Sequence of chain 1.B:
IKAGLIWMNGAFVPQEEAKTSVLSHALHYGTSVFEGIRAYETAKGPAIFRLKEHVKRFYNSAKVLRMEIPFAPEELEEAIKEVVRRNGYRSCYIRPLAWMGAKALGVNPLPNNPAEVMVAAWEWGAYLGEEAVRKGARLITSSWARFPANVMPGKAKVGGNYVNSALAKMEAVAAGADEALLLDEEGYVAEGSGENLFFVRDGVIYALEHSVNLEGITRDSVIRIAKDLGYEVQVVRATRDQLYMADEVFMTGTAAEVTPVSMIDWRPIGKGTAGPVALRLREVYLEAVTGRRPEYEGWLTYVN

A small-molecule ligand and the protein it binds are described below.
Small molecule (SMILES): NCC1(CC(=O)O)CCCCC1

Binding-site contacts:
Ligand atom C1R contacts residue PLP1 of chain 2.H at 4.4 Å.
Ligand atom C contacts residue GLY196 of chain 2.B at 3.7 Å.
Ligand atom C5R contacts residue VAL109 of chain 1.B at 3.3 Å (hydrophobic).
Ligand atom C3 contacts residue GLY196 of chain 2.B at 3.0 Å.
Ligand atom N1 contacts residue GLU197 of chain 2.B at 3.5 Å (salt-bridge).
Ligand atom C contacts residue THR256 of chain 2.B at 3.5 Å.
Ligand atom C4R contacts residue TYR31 of chain 1.B at 3.9 Å (hydrophobic).
Ligand atom OA contacts residue ALA257 of chain 2.B at 3.3 Å (h-bond).
Ligand atom C contacts residue GLY255 of chain 2.B at 3.9 Å.
Ligand atom OA contacts residue GLY196 of chain 2.B at 3.5 Å (h-bond).
Ligand atom OA contacts residue ALA258 of chain 2.B at 3.2 Å (h-bond).
Ligand atom C4R contacts residue ARG97 of chain 2.B at 4.3 Å.
Ligand atom C2 contacts residue GLY196 of chain 2.B at 3.7 Å.
Ligand atom C2R contacts residue TYR95 of chain 2.B at 3.9 Å (hydrophobic).
Ligand atom C contacts residue ALA257 of chain 2.B at 3.3 Å (hydrophobic).
Ligand atom C6R contacts residue PLP1 of chain 2.H at 3.8 Å.
Ligand atom C3R contacts residue TYR95 of chain 2.B at 4.0 Å (hydrophobic).
Ligand atom C contacts residue ALA258 of chain 2.B at 4.1 Å (hydrophobic).
Ligand atom OA contacts residue GLY255 of chain 2.B at 3.4 Å.
Ligand atom C2 contacts residue ALA257 of chain 2.B at 4.4 Å (hydrophobic).
Ligand atom C1R contacts residue GLY196 of chain 2.B at 3.8 Å.
Ligand atom N1 contacts residue GLY196 of chain 2.B at 3.6 Å.
Ligand atom C3 contacts residue PLP1 of chain 2.H at 4.0 Å.
Ligand atom OB contacts residue GLY255 of chain 2.B at 3.7 Å.
Ligand atom OB contacts residue ALA258 of chain 2.B at 4.2 Å.
Ligand atom C3R contacts residue TYR31 of chain 1.B at 3.9 Å (hydrophobic).
Ligand atom C4R contacts residue PHE36 of chain 2.B at 3.8 Å (hydrophobic).
Ligand atom OB contacts residue PLP1 of chain 2.H at 4.1 Å.
Ligand atom OA contacts residue THR256 of chain 2.B at 3.6 Å.
Ligand atom OB contacts residue ALA257 of chain 2.B at 2.5 Å (h-bond).
Ligand atom C6R contacts residue GLY196 of chain 2.B at 3.5 Å.
Ligand atom C5R contacts residue PLP1 of chain 2.H at 4.3 Å.
Ligand atom C5R contacts residue GLY196 of chain 2.B at 4.3 Å.
Ligand atom C2R contacts residue PLP1 of chain 2.H at 4.3 Å.
Ligand atom C5R contacts residue TYR164 of chain 2.B at 3.8 Å (hydrophobic).
Ligand atom C4R contacts residue VAL109 of chain 1.B at 4.1 Å (hydrophobic).
Ligand atom OB contacts residue THR256 of chain 2.B at 3.0 Å (h-bond).
Ligand atom C4R contacts residue TYR164 of chain 2.B at 4.0 Å (hydrophobic).
Ligand atom C3R contacts residue ARG97 of chain 2.B at 3.5 Å.
Ligand atom C3R contacts residue PHE36 of chain 2.B at 4.4 Å (hydrophobic).

Sequence of chain 2.B:
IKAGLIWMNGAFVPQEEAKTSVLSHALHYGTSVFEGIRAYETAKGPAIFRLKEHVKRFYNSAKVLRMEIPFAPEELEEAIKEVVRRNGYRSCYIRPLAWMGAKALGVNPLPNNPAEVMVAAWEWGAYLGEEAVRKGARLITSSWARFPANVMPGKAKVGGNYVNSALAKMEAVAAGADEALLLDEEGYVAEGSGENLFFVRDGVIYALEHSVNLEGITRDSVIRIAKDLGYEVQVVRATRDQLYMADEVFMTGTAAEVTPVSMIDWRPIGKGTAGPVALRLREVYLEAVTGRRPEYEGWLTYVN